Binding-site contacts:
Ligand atom N contacts residue GLY181 of chain 1.G at 3.2 Å.
Ligand atom C5 contacts residue HIS41 of chain 1.G at 3.7 Å.
Ligand atom N2 contacts residue SER183 of chain 1.G at 3.6 Å (h-bond).
Ligand atom C6 contacts residue SER183 of chain 1.G at 3.0 Å.
Ligand atom C9 contacts residue ARG202 of chain 1.G at 3.5 Å.
Ligand atom N4 contacts residue GLY200 of chain 1.G at 3.5 Å (h-bond).
Ligand atom C12 contacts residue LYS180 of chain 1.G at 3.7 Å.
Ligand atom C7 contacts residue SER199 of chain 1.G at 3.1 Å.
Ligand atom C5 contacts residue SER199 of chain 1.G at 3.4 Å.
Ligand atom C11 contacts residue SER201 of chain 1.G at 3.7 Å.
Ligand atom C16 contacts residue LYS180 of chain 1.G at 3.4 Å.
Ligand atom S contacts residue CYS42 of chain 1.G at 3.5 Å (h-bond).
Ligand atom N5 contacts residue THR198 of chain 1.G at 2.9 Å (h-bond).
Ligand atom C14 contacts residue ARG202 of chain 1.G at 3.2 Å.
Ligand atom N4 contacts residue SER183 of chain 1.G at 3.2 Å (h-bond).
Ligand atom C7 contacts residue SER183 of chain 1.G at 3.6 Å.
Ligand atom C10 contacts residue LYS180 of chain 1.G at 3.6 Å.
Ligand atom C2 contacts residue LEU25 of chain 1.G at 3.5 Å (hydrophobic).
Ligand atom BR contacts residue TRP128 of chain 1.G at 3.4 Å.
Ligand atom C3 contacts residue LEU25 of chain 1.G at 3.2 Å (hydrophobic).
Ligand atom N3 contacts residue GLY200 of chain 1.G at 3.7 Å.
Ligand atom N1 contacts residue GLY181 of chain 1.G at 3.7 Å.
Ligand atom N5 contacts residue VAL197 of chain 1.G at 3.5 Å.
Ligand atom N4 contacts residue THR198 of chain 1.G at 3.5 Å (h-bond).
Ligand atom O1 contacts residue LYS180 of chain 1.G at 3.3 Å.
Ligand atom N1 contacts residue LEU25 of chain 1.G at 2.8 Å (h-bond).
Ligand atom C14 contacts residue LYS180 of chain 1.G at 3.6 Å.
Ligand atom N6 contacts residue LYS180 of chain 1.G at 3.6 Å.
Ligand atom C8 contacts residue GLY200 of chain 1.G at 3.7 Å.
Ligand atom O1 contacts residue GLY181 of chain 1.G at 2.9 Å (h-bond).
Ligand atom O contacts residue CYS179 of chain 1.G at 3.3 Å.
Ligand atom N6 contacts residue SER201 of chain 1.G at 3.6 Å.
Ligand atom C4 contacts residue HIS41 of chain 1.G at 3.4 Å.
Ligand atom O1 contacts residue SER183 of chain 1.G at 2.7 Å (h-bond).
Ligand atom C15 contacts residue LYS180 of chain 1.G at 3.5 Å.
Ligand atom O contacts residue ARG202 of chain 1.G at 3.2 Å.
Ligand atom N contacts residue LEU25 of chain 1.G at 3.5 Å (h-bond).
Ligand atom C1 contacts residue LEU25 of chain 1.G at 3.6 Å (hydrophobic).
Ligand atom N3 contacts residue SER183 of chain 1.G at 3.7 Å.
Ligand atom C13 contacts residue ARG202 of chain 1.G at 3.1 Å.

A protein and the small-molecule ligand that binds it are described below.
Small molecule (SMILES): NC(=O)c1nn(CC(=O)N2CCS[C@H]2C(=O)Nc2cccc(Br)n2)c2ncccc12

Sequence of chain 1.G:
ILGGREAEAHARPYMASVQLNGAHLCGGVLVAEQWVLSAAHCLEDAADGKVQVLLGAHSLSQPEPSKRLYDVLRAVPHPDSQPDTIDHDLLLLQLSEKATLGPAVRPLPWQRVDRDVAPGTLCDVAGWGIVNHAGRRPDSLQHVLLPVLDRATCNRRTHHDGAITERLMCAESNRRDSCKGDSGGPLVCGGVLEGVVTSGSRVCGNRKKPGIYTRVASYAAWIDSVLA